This protein binds this small molecule.
Small molecule (SMILES): CC(=O)N[C@@H]1[C@@H](O)[C@H](O)[C@@H](CO)O[C@H]1O

Binding-site contacts:
Ligand atom C4 contacts residue ASN1179 of chain 1.A at 4.3 Å.
Ligand atom O5 contacts residue ASN1179 of chain 1.A at 2.4 Å (h-bond).
Ligand atom O7 contacts residue ASN1179 of chain 1.A at 3.2 Å (h-bond).
Ligand atom C1 contacts residue ASN1179 of chain 1.A at 1.4 Å.
Ligand atom C3 contacts residue ASN1179 of chain 1.A at 3.8 Å.
Ligand atom C8 contacts residue ASN1179 of chain 1.A at 4.4 Å.
Ligand atom C7 contacts residue ASN1179 of chain 1.A at 3.2 Å.
Ligand atom N2 contacts residue ASN1179 of chain 1.A at 2.9 Å (h-bond).
Ligand atom C2 contacts residue ASN1179 of chain 1.A at 2.5 Å.
Ligand atom C5 contacts residue ASN1179 of chain 1.A at 3.7 Å.

Sequence of chain 1.A:
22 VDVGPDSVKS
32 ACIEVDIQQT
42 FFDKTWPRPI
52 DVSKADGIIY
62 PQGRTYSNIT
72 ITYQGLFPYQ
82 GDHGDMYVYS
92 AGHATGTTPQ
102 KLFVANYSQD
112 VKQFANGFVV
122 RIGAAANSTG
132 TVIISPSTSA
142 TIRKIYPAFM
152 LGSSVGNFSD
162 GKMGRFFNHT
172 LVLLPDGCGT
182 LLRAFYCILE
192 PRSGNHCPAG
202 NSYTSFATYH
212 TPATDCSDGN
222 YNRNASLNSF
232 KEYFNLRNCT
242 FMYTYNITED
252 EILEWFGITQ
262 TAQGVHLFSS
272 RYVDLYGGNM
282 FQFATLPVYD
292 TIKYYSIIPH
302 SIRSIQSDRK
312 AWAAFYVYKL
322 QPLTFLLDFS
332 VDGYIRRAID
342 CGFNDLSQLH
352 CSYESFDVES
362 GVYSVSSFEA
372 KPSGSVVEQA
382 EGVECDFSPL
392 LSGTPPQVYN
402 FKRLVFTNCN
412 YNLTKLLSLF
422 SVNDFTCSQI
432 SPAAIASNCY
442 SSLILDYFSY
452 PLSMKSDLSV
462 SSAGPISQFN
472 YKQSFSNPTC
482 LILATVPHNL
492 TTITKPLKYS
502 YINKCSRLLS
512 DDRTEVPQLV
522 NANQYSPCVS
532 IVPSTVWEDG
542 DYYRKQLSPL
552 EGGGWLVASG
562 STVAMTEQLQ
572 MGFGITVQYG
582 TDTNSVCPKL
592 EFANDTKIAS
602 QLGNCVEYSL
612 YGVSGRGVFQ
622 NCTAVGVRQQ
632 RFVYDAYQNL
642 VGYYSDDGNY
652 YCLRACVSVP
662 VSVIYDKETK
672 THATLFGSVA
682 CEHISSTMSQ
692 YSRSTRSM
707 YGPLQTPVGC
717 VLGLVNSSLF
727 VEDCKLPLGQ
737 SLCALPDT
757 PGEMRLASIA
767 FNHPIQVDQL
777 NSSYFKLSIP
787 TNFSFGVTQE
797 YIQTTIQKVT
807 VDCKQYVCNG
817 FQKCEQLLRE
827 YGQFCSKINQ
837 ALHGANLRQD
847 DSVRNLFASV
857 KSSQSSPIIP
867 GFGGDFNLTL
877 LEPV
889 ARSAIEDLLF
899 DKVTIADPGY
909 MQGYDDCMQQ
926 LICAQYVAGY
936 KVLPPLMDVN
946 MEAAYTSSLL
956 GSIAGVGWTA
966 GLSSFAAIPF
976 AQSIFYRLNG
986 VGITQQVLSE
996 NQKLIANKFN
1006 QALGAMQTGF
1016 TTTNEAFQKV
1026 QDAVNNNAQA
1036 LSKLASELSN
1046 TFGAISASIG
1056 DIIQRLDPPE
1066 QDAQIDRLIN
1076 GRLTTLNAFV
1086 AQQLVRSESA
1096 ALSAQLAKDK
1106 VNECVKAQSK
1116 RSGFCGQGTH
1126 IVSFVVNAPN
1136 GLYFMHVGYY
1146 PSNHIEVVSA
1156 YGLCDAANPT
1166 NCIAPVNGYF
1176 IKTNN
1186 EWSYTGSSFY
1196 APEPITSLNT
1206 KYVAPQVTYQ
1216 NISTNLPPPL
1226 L